A small-molecule ligand and the protein it binds are described below.
Small molecule (SMILES): CC[C@H](C)[C@H](NC(=O)[C@@H](NC(=O)[C@H](CC(C)C)NC(=O)[C@H](CCCCN)NC(=O)[C@H](CCCCN)NC(=O)[C@H](CCCCN)NC(=O)[C@@H](N)CCC(N)=O)C(C)C)C(=O)N[C@@H](CC(N)=O)C(=O)NCC=O

Sequence of chain 1.A:
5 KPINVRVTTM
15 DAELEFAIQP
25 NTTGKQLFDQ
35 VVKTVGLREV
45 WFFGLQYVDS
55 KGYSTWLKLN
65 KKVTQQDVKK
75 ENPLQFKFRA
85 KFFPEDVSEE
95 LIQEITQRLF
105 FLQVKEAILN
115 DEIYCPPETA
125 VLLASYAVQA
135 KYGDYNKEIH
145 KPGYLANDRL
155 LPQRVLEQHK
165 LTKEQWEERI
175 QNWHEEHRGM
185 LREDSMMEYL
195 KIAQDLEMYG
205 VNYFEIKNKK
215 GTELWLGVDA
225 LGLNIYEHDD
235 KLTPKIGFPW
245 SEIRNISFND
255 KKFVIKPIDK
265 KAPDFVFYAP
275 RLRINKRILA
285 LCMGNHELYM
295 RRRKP

Binding-site contacts:
Ligand atom O contacts residue ASN253 of chain 1.A at 3.4 Å.
Ligand atom ND2 contacts residue TRP244 of chain 1.A at 2.8 Å (h-bond).
Ligand atom NZ contacts residue ASN249 of chain 1.A at 3.6 Å.
Ligand atom O contacts residue SER251 of chain 1.A at 3.1 Å.
Ligand atom O contacts residue PHE252 of chain 1.A at 3.3 Å (h-bond).
Ligand atom CG1 contacts residue ILE247 of chain 1.A at 3.6 Å (hydrophobic).
Ligand atom N contacts residue ARG248 of chain 1.A at 3.0 Å (salt-bridge).
Ligand atom N contacts residue ARG248 of chain 1.A at 2.9 Å (salt-bridge).
Ligand atom CB contacts residue PHE252 of chain 1.A at 3.6 Å (hydrophobic).
Ligand atom CA contacts residue PHE252 of chain 1.A at 3.5 Å (hydrophobic).
Ligand atom N contacts residue LEU276 of chain 1.A at 3.5 Å.
Ligand atom C contacts residue ILE250 of chain 1.A at 3.4 Å (hydrophobic).
Ligand atom CB contacts residue ILE247 of chain 1.A at 3.2 Å (hydrophobic).
Ligand atom O contacts residue HIS290 of chain 1.A at 3.2 Å (h-bond).
Ligand atom CA contacts residue ILE250 of chain 1.A at 3.5 Å (hydrophobic).
Ligand atom O contacts residue PHE252 of chain 1.A at 3.0 Å (h-bond).
Ligand atom CA contacts residue SER251 of chain 1.A at 3.7 Å.
Ligand atom CB contacts residue ILE250 of chain 1.A at 3.4 Å (hydrophobic).
Ligand atom O contacts residue ARG248 of chain 1.A at 3.4 Å (salt-bridge).
Ligand atom CA contacts residue ILE250 of chain 1.A at 3.4 Å (hydrophobic).
Ligand atom ND2 contacts residue ILE247 of chain 1.A at 3.5 Å (h-bond).
Ligand atom N contacts residue ILE247 of chain 1.A at 3.5 Å (h-bond).
Ligand atom CA contacts residue HIS290 of chain 1.A at 3.7 Å.
Ligand atom C contacts residue ARG248 of chain 1.A at 3.8 Å.
Ligand atom O contacts residue ASP254 of chain 1.A at 2.7 Å (salt-bridge).
Ligand atom CB contacts residue ARG248 of chain 1.A at 3.7 Å.
Ligand atom CG2 contacts residue TRP244 of chain 1.A at 3.4 Å (hydrophobic).
Ligand atom N contacts residue ILE250 of chain 1.A at 2.6 Å (h-bond).
Ligand atom CB contacts residue ILE247 of chain 1.A at 3.5 Å (hydrophobic).
Ligand atom N contacts residue ASP254 of chain 1.A at 3.6 Å.
Ligand atom CG2 contacts residue HIS290 of chain 1.A at 3.2 Å.
Ligand atom CG contacts residue PHE252 of chain 1.A at 3.5 Å (hydrophobic).
Ligand atom CA contacts residue ARG248 of chain 1.A at 3.6 Å.
Ligand atom O contacts residue ILE250 of chain 1.A at 2.8 Å (h-bond).
Ligand atom O contacts residue ASN249 of chain 1.A at 3.3 Å.
Ligand atom ND2 contacts residue SER245 of chain 1.A at 3.1 Å.
Ligand atom ND2 contacts residue ILE262 of chain 1.A at 3.5 Å.
Ligand atom CB contacts residue ILE262 of chain 1.A at 3.4 Å (hydrophobic).
Ligand atom CE contacts residue ASN249 of chain 1.A at 3.3 Å.
Ligand atom N contacts residue PHE252 of chain 1.A at 3.3 Å (h-bond).